Binding-site contacts:
Ligand atom O contacts residue TRP154 of chain 50.A at 4.1 Å.
Ligand atom C contacts residue MET78 of chain 46.A at 3.6 Å (hydrophobic).
Ligand atom N contacts residue ASP150 of chain 50.A at 3.4 Å (salt-bridge).
Ligand atom CA contacts residue LEU75 of chain 46.A at 3.7 Å (hydrophobic).
Ligand atom OXT contacts residue ARG229 of chain 46.A at 3.1 Å (salt-bridge).
Ligand atom CA contacts residue CYS1 of chain 46.P at 2.4 Å (hydrophobic).
Ligand atom CA contacts residue SER151 of chain 50.A at 4.0 Å.
Ligand atom C contacts residue TRP154 of chain 50.A at 4.1 Å (hydrophobic).
Ligand atom N contacts residue CYS1 of chain 46.P at 1.3 Å.
Ligand atom C contacts residue ARG216 of chain 50.A at 3.6 Å.
Ligand atom O contacts residue ARG216 of chain 50.A at 2.9 Å (salt-bridge).
Ligand atom C contacts residue CYS1 of chain 46.P at 3.7 Å (hydrophobic).
Ligand atom C contacts residue ARG229 of chain 46.A at 3.7 Å.
Ligand atom O contacts residue LEU75 of chain 46.A at 3.8 Å.
Ligand atom O contacts residue ARG229 of chain 46.A at 2.9 Å (salt-bridge).
Ligand atom C contacts residue LEU75 of chain 46.A at 4.2 Å (hydrophobic).
Ligand atom CA contacts residue MET78 of chain 46.A at 4.0 Å (hydrophobic).
Ligand atom OXT contacts residue MET78 of chain 46.A at 3.5 Å (h-bond).
Ligand atom OXT contacts residue ASP150 of chain 50.A at 4.3 Å.
Ligand atom N contacts residue TYR152 of chain 50.A at 4.2 Å.
Ligand atom N contacts residue MET78 of chain 46.A at 3.8 Å.
Ligand atom N contacts residue SER151 of chain 50.A at 3.5 Å (h-bond).
Ligand atom OXT contacts residue ARG216 of chain 50.A at 3.0 Å (salt-bridge).
Ligand atom CA contacts residue GLN155 of chain 50.A at 4.3 Å.
Ligand atom CA contacts residue TRP154 of chain 50.A at 4.3 Å (hydrophobic).
Ligand atom O contacts residue MET78 of chain 46.A at 3.9 Å.
Ligand atom OXT contacts residue CYS1 of chain 46.P at 4.0 Å.

Sequence of chain 50.A:
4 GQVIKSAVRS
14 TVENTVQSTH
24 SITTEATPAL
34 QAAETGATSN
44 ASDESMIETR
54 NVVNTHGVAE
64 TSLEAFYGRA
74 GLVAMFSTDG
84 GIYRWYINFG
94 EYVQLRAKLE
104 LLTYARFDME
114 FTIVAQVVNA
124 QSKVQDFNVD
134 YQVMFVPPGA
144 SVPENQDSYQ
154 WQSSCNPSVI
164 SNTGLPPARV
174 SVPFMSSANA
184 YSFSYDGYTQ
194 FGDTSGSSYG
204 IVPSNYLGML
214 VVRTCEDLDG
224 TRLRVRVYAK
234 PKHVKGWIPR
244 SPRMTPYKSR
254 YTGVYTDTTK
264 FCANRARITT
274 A

This protein binds this small molecule.
Small molecule (SMILES): NCC(=O)O

Sequence of chain 46.A:
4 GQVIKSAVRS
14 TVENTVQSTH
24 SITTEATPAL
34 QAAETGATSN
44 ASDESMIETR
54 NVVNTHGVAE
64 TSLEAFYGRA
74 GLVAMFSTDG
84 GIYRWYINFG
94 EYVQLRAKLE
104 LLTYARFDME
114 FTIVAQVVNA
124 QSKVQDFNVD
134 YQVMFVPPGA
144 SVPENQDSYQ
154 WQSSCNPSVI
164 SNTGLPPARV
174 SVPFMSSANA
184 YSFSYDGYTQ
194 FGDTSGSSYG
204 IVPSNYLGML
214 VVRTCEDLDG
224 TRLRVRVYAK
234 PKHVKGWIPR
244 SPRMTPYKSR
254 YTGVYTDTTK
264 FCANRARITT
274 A